Binding-site contacts:
Ligand atom CBB contacts residue ILE58 of chain 1.C at 3.5 Å (hydrophobic).
Ligand atom OAG contacts residue TYR47 of chain 1.C at 2.8 Å (h-bond).
Ligand atom CAQ contacts residue TRP37 of chain 1.C at 3.5 Å (hydrophobic).
Ligand atom NAS contacts residue HIS59 of chain 1.C at 2.9 Å (h-bond).
Ligand atom CBC contacts residue TRP37 of chain 1.C at 3.7 Å (hydrophobic).
Ligand atom CBD contacts residue TRP66 of chain 1.C at 3.5 Å (hydrophobic).
Ligand atom N contacts residue TYR61 of chain 1.C at 3.5 Å.
Ligand atom CBC contacts residue TRP66 of chain 1.C at 3.6 Å (hydrophobic).
Ligand atom CAQ contacts residue TYR47 of chain 1.C at 3.6 Å (hydrophobic).
Ligand atom OAI contacts residue SER60 of chain 1.C at 2.7 Å (h-bond).
Ligand atom OAI contacts residue TRP37 of chain 1.C at 3.9 Å.
Ligand atom CAM contacts residue ILE58 of chain 1.C at 3.5 Å (hydrophobic).
Ligand atom C contacts residue TYR61 of chain 1.C at 3.6 Å (hydrophobic).
Ligand atom CAW contacts residue TYR47 of chain 1.C at 3.8 Å (hydrophobic).
Ligand atom FAJ contacts residue TYR47 of chain 1.C at 3.0 Å.
Ligand atom O contacts residue TYR61 of chain 1.C at 3.4 Å.
Ligand atom CAK contacts residue TYR47 of chain 1.C at 3.8 Å (hydrophobic).
Ligand atom OAF contacts residue PHE40 of chain 1.C at 3.5 Å.
Ligand atom OAI contacts residue HIS64 of chain 1.C at 2.6 Å (h-bond).
Ligand atom CAQ contacts residue HIS64 of chain 1.C at 3.9 Å.
Ligand atom CAV contacts residue TYR61 of chain 1.C at 3.4 Å (hydrophobic).
Ligand atom OAF contacts residue TYR61 of chain 1.C at 3.6 Å.
Ligand atom CBF contacts residue HIS59 of chain 1.C at 3.3 Å.
Ligand atom SAU contacts residue TYR47 of chain 1.C at 3.8 Å.
Ligand atom CAO contacts residue PRO48 of chain 1.C at 3.0 Å (hydrophobic).
Ligand atom CBA contacts residue ILE58 of chain 1.C at 3.6 Å (hydrophobic).
Ligand atom CAW contacts residue HIS59 of chain 1.C at 3.6 Å.
Ligand atom CAM contacts residue TYR47 of chain 1.C at 3.8 Å (hydrophobic).
Ligand atom OAF contacts residue HIS64 of chain 1.C at 3.1 Å.
Ligand atom CAA contacts residue TYR61 of chain 1.C at 3.5 Å (hydrophobic).
Ligand atom CBC contacts residue SER60 of chain 1.C at 3.7 Å.
Ligand atom CAZ contacts residue TYR47 of chain 1.C at 3.9 Å (hydrophobic).
Ligand atom CBD contacts residue HIS59 of chain 1.C at 3.4 Å.
Ligand atom CBC contacts residue HIS64 of chain 1.C at 3.6 Å.
Ligand atom SAU contacts residue PRO48 of chain 1.C at 3.8 Å.
Ligand atom OAI contacts residue TYR61 of chain 1.C at 3.7 Å.
Ligand atom NAR contacts residue PRO48 of chain 1.C at 3.7 Å.
Ligand atom CAO contacts residue PRO35 of chain 1.C at 3.9 Å (hydrophobic).
Ligand atom CG1 contacts residue TYR47 of chain 1.C at 3.6 Å (hydrophobic).
Ligand atom FAJ contacts residue TRP66 of chain 1.C at 3.3 Å.

This protein binds this small molecule.
Small molecule (SMILES): CC(=O)N[C@H](C(=O)N1C[C@H](O)[C@@H](F)[C@H]1C(=O)NCc1ccc(-c2scnc2C)cc1)C(C)(C)C

Sequence of chain 1.C:
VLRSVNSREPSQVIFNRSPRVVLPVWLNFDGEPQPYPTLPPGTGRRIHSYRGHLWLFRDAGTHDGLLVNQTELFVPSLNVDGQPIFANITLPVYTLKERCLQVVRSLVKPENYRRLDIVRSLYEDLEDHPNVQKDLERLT